Binding-site contacts:
Ligand atom O4 contacts residue ALA196 of chain 1.A at 2.8 Å (h-bond).
Ligand atom C9 contacts residue TYR107 of chain 1.A at 3.6 Å (hydrophobic).
Ligand atom C4 contacts residue TYR107 of chain 1.A at 3.6 Å (hydrophobic).
Ligand atom O1 contacts residue THR137 of chain 1.A at 3.0 Å (h-bond).
Ligand atom C1 contacts residue TYR107 of chain 1.A at 3.4 Å (hydrophobic).
Ligand atom O5 contacts residue ASN255 of chain 1.A at 3.0 Å (h-bond).
Ligand atom C7 contacts residue TYR107 of chain 1.A at 3.3 Å (hydrophobic).
Ligand atom O1 contacts residue PRO135 of chain 1.A at 3.4 Å.
Ligand atom O7 contacts residue ASN255 of chain 1.A at 2.9 Å (h-bond).
Ligand atom C6 contacts residue ASN256 of chain 1.A at 2.9 Å.
Ligand atom O3 contacts residue ALA196 of chain 1.A at 3.1 Å (h-bond).
Ligand atom C12 contacts residue TYR73 of chain 1.A at 3.1 Å (hydrophobic).
Ligand atom C11 contacts residue ASN255 of chain 1.A at 3.4 Å.
Ligand atom N1 contacts residue LEU134 of chain 1.A at 2.7 Å (h-bond).
Ligand atom O7 contacts residue TYR73 of chain 1.A at 2.6 Å (h-bond).
Ligand atom C3 contacts residue TYR107 of chain 1.A at 3.6 Å (hydrophobic).
Ligand atom C1 contacts residue GLU81 of chain 1.A at 3.4 Å.
Ligand atom O5 contacts residue VAL254 of chain 1.A at 3.5 Å.
Ligand atom C7 contacts residue ASN256 of chain 1.A at 3.4 Å.
Ligand atom O6 contacts residue ASN255 of chain 1.A at 3.1 Å (h-bond).
Ligand atom O2 contacts residue PHE128 of chain 1.A at 3.5 Å.
Ligand atom C5 contacts residue ALA196 of chain 1.A at 3.3 Å (hydrophobic).
Ligand atom N3 contacts residue ASN256 of chain 1.A at 2.9 Å (h-bond).
Ligand atom O5 contacts residue ARG106 of chain 1.A at 3.5 Å.
Ligand atom O1 contacts residue LEU136 of chain 1.A at 3.0 Å (h-bond).
Ligand atom O4 contacts residue ARG221 of chain 1.A at 2.9 Å (salt-bridge).
Ligand atom N1 contacts residue GLU81 of chain 1.A at 3.0 Å (salt-bridge).
Ligand atom O2 contacts residue THR137 of chain 1.A at 2.6 Å (h-bond).
Ligand atom O8 contacts residue TYR73 of chain 1.A at 3.0 Å (h-bond).
Ligand atom O2 contacts residue TYR107 of chain 1.A at 3.3 Å.
Ligand atom C3 contacts residue GLU81 of chain 1.A at 3.3 Å.
Ligand atom O1 contacts residue LEU134 of chain 1.A at 3.5 Å (h-bond).
Ligand atom C contacts residue THR137 of chain 1.A at 3.4 Å.
Ligand atom O4 contacts residue ALA195 of chain 1.A at 3.4 Å.
Ligand atom O6 contacts residue ASN256 of chain 1.A at 2.8 Å (h-bond).
Ligand atom O2 contacts residue ARG221 of chain 1.A at 3.2 Å (salt-bridge).
Ligand atom O3 contacts residue LEU197 of chain 1.A at 3.1 Å (h-bond).
Ligand atom C3 contacts residue MTA1 of chain 1.D at 3.6 Å.
Ligand atom N1 contacts residue GLY131 of chain 1.A at 2.7 Å (h-bond).
Ligand atom N2 contacts residue TYR107 of chain 1.A at 2.9 Å (h-bond).

Sequence of chain 1.A:
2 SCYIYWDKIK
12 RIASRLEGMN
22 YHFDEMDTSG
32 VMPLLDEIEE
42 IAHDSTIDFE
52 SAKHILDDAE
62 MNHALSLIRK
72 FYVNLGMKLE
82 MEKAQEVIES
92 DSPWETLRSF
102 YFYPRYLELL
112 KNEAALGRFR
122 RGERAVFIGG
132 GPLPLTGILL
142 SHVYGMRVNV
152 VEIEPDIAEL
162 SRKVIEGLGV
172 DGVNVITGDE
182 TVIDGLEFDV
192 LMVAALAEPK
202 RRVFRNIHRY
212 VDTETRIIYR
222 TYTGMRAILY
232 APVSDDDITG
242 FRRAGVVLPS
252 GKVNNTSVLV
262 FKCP

This small molecule binds to this protein.
Small molecule (SMILES): N[C@@H](CCN[C@@H](CCN[C@@H](CCC(=O)O)C(=O)O)C(=O)O)C(=O)O